Binding-site contacts:
Ligand atom PB contacts residue MG1 of chain 1.ZA at 3.8 Å.
Ligand atom O2G contacts residue LYS1095 of chain 1.F at 3.2 Å (salt-bridge).
Ligand atom N3 contacts residue TYR1126 of chain 1.F at 3.8 Å.
Ligand atom O1B contacts residue LYS1095 of chain 1.F at 2.5 Å.
Ligand atom PG contacts residue LYS1095 of chain 1.F at 3.8 Å.
Ligand atom O1A contacts residue THR1097 of chain 1.F at 3.0 Å (h-bond).
Ligand atom O3' contacts residue TYR1287 of chain 1.F at 3.7 Å.
Ligand atom O3G contacts residue GLU1091 of chain 1.F at 3.7 Å.
Ligand atom O1G contacts residue GLU1119 of chain 1.F at 3.4 Å (salt-bridge).
Ligand atom C5 contacts residue TYR1126 of chain 1.F at 3.8 Å (hydrophobic).
Ligand atom N3 contacts residue TYR1287 of chain 1.F at 3.7 Å.
Ligand atom N6 contacts residue ASP1123 of chain 1.F at 3.6 Å.
Ligand atom O2G contacts residue GLN1217 of chain 1.F at 3.4 Å (h-bond).
Ligand atom O2B contacts residue LYS1095 of chain 1.F at 2.6 Å (salt-bridge).
Ligand atom N3B contacts residue SER1092 of chain 1.F at 3.6 Å.
Ligand atom O2G contacts residue GLU1091 of chain 1.F at 3.6 Å.
Ligand atom O1A contacts residue THR1096 of chain 1.F at 3.3 Å (h-bond).
Ligand atom PA contacts residue GLY1094 of chain 1.F at 3.8 Å.
Ligand atom O1B contacts residue SER1092 of chain 1.F at 3.2 Å (h-bond).
Ligand atom O1A contacts residue GLY1094 of chain 1.F at 3.1 Å.
Ligand atom O1G contacts residue LYS1095 of chain 1.F at 3.4 Å (salt-bridge).
Ligand atom O3A contacts residue SER1093 of chain 1.F at 3.6 Å (h-bond).
Ligand atom O1B contacts residue GLU1091 of chain 1.F at 3.7 Å.
Ligand atom O2B contacts residue THR1096 of chain 1.F at 3.3 Å (h-bond).
Ligand atom O2' contacts residue TYR1287 of chain 1.F at 3.3 Å (h-bond).
Ligand atom O5' contacts residue GLY1094 of chain 1.F at 3.5 Å.
Ligand atom O1B contacts residue SER1093 of chain 1.F at 3.7 Å.
Ligand atom O4' contacts residue TYR1126 of chain 1.F at 3.6 Å (h-bond).
Ligand atom O1G contacts residue MG1 of chain 1.ZA at 2.7 Å.
Ligand atom C1' contacts residue TYR1287 of chain 1.F at 3.4 Å (hydrophobic).
Ligand atom C5' contacts residue THR1097 of chain 1.F at 3.5 Å.
Ligand atom O2B contacts residue MG1 of chain 1.ZA at 2.5 Å.
Ligand atom O3A contacts residue GLY1094 of chain 1.F at 3.2 Å (h-bond).
Ligand atom PB contacts residue LYS1095 of chain 1.F at 3.0 Å.
Ligand atom C4 contacts residue TYR1126 of chain 1.F at 3.8 Å (hydrophobic).
Ligand atom O3A contacts residue LYS1095 of chain 1.F at 3.4 Å (salt-bridge).
Ligand atom O1B contacts residue PRO1090 of chain 1.F at 3.6 Å (h-bond).
Ligand atom C5' contacts residue GLY1094 of chain 1.F at 3.8 Å.
Ligand atom O1A contacts residue LYS1095 of chain 1.F at 3.5 Å (salt-bridge).
Ligand atom O3A contacts residue SER1092 of chain 1.F at 3.8 Å.

Sequence of chain 1.F:
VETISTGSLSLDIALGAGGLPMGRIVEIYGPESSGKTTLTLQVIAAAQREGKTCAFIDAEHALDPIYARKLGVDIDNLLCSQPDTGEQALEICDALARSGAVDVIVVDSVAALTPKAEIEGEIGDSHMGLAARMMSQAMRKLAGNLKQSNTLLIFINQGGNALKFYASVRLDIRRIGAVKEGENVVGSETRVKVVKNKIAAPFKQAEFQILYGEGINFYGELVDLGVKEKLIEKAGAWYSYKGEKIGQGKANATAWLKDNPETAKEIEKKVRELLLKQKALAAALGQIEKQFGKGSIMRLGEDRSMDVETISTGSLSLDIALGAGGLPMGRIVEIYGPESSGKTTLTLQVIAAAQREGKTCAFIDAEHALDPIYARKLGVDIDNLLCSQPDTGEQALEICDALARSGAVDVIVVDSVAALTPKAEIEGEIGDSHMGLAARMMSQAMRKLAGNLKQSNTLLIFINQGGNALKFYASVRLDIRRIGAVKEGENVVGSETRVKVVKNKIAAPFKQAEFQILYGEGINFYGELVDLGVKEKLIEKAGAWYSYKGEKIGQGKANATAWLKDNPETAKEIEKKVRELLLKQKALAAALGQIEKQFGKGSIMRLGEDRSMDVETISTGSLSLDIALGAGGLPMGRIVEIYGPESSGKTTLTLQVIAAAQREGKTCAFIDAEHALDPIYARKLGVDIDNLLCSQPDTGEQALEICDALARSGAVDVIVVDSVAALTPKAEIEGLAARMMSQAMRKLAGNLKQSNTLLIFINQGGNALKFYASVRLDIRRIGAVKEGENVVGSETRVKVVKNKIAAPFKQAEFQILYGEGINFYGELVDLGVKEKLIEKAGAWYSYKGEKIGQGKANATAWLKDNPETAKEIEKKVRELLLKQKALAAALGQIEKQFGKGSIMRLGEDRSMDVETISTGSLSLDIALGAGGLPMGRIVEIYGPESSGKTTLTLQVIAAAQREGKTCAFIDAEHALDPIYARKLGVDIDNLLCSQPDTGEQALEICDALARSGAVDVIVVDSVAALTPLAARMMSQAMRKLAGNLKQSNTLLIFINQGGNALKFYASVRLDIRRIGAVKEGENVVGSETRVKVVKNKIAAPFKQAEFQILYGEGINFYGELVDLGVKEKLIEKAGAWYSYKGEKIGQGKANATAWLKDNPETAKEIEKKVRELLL

The protein below binds the small molecule below.
Small molecule (SMILES): Nc1ncnc2c1ncn2[C@@H]1O[C@H](CO[P](=O)(O)O[P](=O)(O)NP(=O)(O)O)[C@@H](O)[C@H]1O